Sequence of chain 1.A:
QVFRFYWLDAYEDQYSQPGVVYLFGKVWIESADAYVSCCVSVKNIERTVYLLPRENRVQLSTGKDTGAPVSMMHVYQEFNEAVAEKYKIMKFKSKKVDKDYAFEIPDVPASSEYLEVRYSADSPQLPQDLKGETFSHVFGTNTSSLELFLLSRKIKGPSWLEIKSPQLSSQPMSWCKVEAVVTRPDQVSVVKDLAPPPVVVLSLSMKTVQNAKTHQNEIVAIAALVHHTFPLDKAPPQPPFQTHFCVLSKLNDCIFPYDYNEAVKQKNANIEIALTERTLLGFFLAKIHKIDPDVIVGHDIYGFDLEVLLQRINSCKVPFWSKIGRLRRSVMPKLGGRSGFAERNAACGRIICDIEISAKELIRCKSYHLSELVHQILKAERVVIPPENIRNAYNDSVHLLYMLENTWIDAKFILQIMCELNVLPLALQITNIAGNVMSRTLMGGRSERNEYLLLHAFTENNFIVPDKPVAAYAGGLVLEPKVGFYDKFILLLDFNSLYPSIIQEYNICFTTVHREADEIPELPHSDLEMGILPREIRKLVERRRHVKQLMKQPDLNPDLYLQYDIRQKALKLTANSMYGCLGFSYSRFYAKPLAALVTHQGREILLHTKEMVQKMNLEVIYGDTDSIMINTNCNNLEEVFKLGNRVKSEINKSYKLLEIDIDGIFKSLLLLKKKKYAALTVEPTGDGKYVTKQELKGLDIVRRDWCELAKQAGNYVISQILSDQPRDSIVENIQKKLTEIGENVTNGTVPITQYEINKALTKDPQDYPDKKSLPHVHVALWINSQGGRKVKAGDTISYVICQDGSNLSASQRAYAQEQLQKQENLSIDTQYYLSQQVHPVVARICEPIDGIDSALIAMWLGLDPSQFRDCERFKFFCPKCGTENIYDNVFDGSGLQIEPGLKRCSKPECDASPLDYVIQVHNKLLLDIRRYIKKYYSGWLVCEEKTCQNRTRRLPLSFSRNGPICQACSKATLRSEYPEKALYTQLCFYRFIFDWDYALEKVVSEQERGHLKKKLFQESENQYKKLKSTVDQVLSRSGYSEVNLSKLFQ

Sequence of chain 1.C:
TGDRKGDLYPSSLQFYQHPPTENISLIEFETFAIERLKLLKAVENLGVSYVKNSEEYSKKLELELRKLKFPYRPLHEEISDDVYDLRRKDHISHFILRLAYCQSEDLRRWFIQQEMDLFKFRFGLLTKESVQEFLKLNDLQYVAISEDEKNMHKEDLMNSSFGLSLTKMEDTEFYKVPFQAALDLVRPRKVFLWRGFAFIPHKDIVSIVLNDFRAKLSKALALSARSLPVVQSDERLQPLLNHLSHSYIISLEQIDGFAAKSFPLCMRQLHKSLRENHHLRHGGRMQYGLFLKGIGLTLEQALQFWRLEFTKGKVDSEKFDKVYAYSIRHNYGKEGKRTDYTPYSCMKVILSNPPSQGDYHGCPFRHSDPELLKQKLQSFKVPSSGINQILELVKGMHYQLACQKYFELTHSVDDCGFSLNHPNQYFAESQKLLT

Binding-site contacts:
Ligand atom OP1 contacts residue LYS740 of chain 1.A at 3.1 Å (salt-bridge).
Ligand atom P contacts residue THR805 of chain 1.A at 3.3 Å.
Ligand atom C4 contacts residue DGT1 of chain 1.I at 3.2 Å.
Ligand atom O2' contacts residue ASP667 of chain 1.A at 2.3 Å (salt-bridge).
Ligand atom OP1 contacts residue ALA803 of chain 1.A at 2.9 Å.
Ligand atom PB contacts residue MG1 of chain 1.M at 3.2 Å.
Ligand atom O1B contacts residue ARG312 of chain 1.C at 2.7 Å (salt-bridge).
Ligand atom O1B contacts residue HIS309 of chain 1.C at 3.2 Å (h-bond).
Ligand atom O2B contacts residue MG1 of chain 1.M at 2.1 Å.
Ligand atom O2A contacts residue ARG308 of chain 1.C at 2.8 Å (salt-bridge).
Ligand atom O1A contacts residue MG1 of chain 1.M at 2.1 Å.
Ligand atom OP1 contacts residue LYS806 of chain 1.A at 2.9 Å (salt-bridge).
Ligand atom OP2 contacts residue LYS740 of chain 1.A at 3.3 Å (salt-bridge).
Ligand atom OP1 contacts residue ARG746 of chain 1.A at 3.2 Å.
Ligand atom OP2 contacts residue THR805 of chain 1.A at 2.6 Å (h-bond).
Ligand atom OP1 contacts residue ARG747 of chain 1.A at 2.9 Å (salt-bridge).
Ligand atom O5' contacts residue VAL745 of chain 1.A at 3.1 Å (h-bond).
Ligand atom OP1 contacts residue THR805 of chain 1.A at 3.0 Å (h-bond).
Ligand atom C3' contacts residue DGT1 of chain 1.I at 3.1 Å.
Ligand atom O2B contacts residue ARG312 of chain 1.C at 2.9 Å (salt-bridge).
Ligand atom O4' contacts residue ARG746 of chain 1.A at 2.8 Å (salt-bridge).
Ligand atom PG contacts residue MG1 of chain 1.M at 3.3 Å.
Ligand atom N3 contacts residue LYS718 of chain 1.A at 3.0 Å (salt-bridge).
Ligand atom C2' contacts residue DGT1 of chain 1.I at 3.2 Å.
Ligand atom O1G contacts residue MG1 of chain 1.M at 2.1 Å.
Ligand atom OP1 contacts residue TYR811 of chain 1.A at 3.0 Å (h-bond).
Ligand atom C1' contacts residue ARG746 of chain 1.A at 3.3 Å.
Ligand atom PA contacts residue MG1 of chain 1.M at 3.3 Å.
Ligand atom N9 contacts residue HIS309 of chain 1.C at 3.3 Å.
Ligand atom O2' contacts residue GLY741 of chain 1.A at 3.1 Å.
Ligand atom O4' contacts residue ARG746 of chain 1.A at 3.1 Å (salt-bridge).
Ligand atom N4 contacts residue DGT1 of chain 1.I at 3.3 Å (h-bond).
Ligand atom O2' contacts residue LYS718 of chain 1.A at 2.9 Å (salt-bridge).
Ligand atom O3G contacts residue HIS306 of chain 1.C at 2.6 Å (h-bond).
Ligand atom N3 contacts residue HIS309 of chain 1.C at 3.3 Å.
Ligand atom O4' contacts residue HIS309 of chain 1.C at 3.2 Å.
Ligand atom O4' contacts residue ASP667 of chain 1.A at 2.8 Å (salt-bridge).
Ligand atom C1' contacts residue HIS309 of chain 1.C at 3.2 Å.
Ligand atom C4' contacts residue ASP667 of chain 1.A at 3.2 Å.
Ligand atom O2 contacts residue ARG746 of chain 1.A at 3.1 Å (salt-bridge).

A protein and the small-molecule ligand that binds it are described below.
Small molecule (SMILES): Nc1ccn([C@@H]2O[C@H](CO[P](=O)(O)O[C@H]3[C@@H](O)[C@H](n4cnc5c4NC=NC5N)O[C@@H]3CO[P](=O)(O)O[C@H]3[C@@H](O)[C@H](n4ccc(=O)[nH]c4=O)O[C@@H]3CO[P](=O)(O)O[C@H]3[C@@H](O)[C@H](n4cnc5c4NC=NC5N)O[C@@H]3CO[P](=O)(O)O[C@H]3[C@@H](O)[C@H](n4cnc5c(=O)[nH]c(N)nc54)O[C@@H]3CO[P](=O)(O)O[C@H]3[C@@H](O)[C@H](n4cnc5c(=O)[nH]c(N)nc54)O[C@@H]3CO[P](=O)(O)O[P](=O)(O)OP(=O)(O)O)[C@@H](O[P](=O)(O)OC[C@H]3O[C@@H](n4ccc(=O)[nH]c4=O)[C@H](O)[C@@H]3O[P](=O)(O)OC[C@H]3O[C@@H](n4cnc5c(=O)[nH]c(N)nc54)[C@H](O)[C@@H]3O[P](=O)(O)OC[C@@H]3CC[C@H](n4ccc(N)nc4=O)O3)[C@H]2O)c(=O)n1